This protein binds this small molecule.
Small molecule (SMILES): CCCN(c1nc(-c2nc(N)cc(N)n2)cs1)c1cc(-c2ccc(S(=O)(=O)N3CCN(C)CC3)cc2)ccc1C

Binding-site contacts:
Ligand atom S1 contacts residue TYR224 of chain 1.A at 3.8 Å.
Ligand atom C2 contacts residue ILE50 of chain 1.A at 3.8 Å (hydrophobic).
Ligand atom C8 contacts residue VAL75 of chain 1.A at 3.8 Å (hydrophobic).
Ligand atom C6 contacts residue PHE116 of chain 1.A at 3.8 Å (hydrophobic).
Ligand atom C15 contacts residue TYR224 of chain 1.A at 3.8 Å (hydrophobic).
Ligand atom C9 contacts residue PHE157 of chain 1.A at 3.8 Å (hydrophobic).
Ligand atom N4 contacts residue PHE157 of chain 1.A at 3.8 Å.
Ligand atom N5 contacts residue ARG148 of chain 1.A at 3.4 Å (salt-bridge).
Ligand atom N4 contacts residue ASP153 of chain 1.A at 3.0 Å (salt-bridge).
Ligand atom C1 contacts residue TYR106 of chain 1.A at 3.7 Å (hydrophobic).
Ligand atom C7 contacts residue ASP153 of chain 1.A at 3.7 Å.
Ligand atom C5 contacts residue PHE116 of chain 1.A at 3.5 Å (hydrophobic).
Ligand atom C25 contacts residue TYR106 of chain 1.A at 3.6 Å (hydrophobic).
Ligand atom C26 contacts residue TYR106 of chain 1.A at 3.4 Å (hydrophobic).
Ligand atom C6 contacts residue PHE157 of chain 1.A at 3.4 Å (hydrophobic).
Ligand atom N5 contacts residue GLU73 of chain 1.A at 3.2 Å (salt-bridge).
Ligand atom N3 contacts residue GLN117 of chain 1.A at 3.0 Å (h-bond).
Ligand atom C28 contacts residue LEU102 of chain 1.A at 3.6 Å (hydrophobic).
Ligand atom C8 contacts residue PHE157 of chain 1.A at 3.7 Å (hydrophobic).
Ligand atom C1 contacts residue GLU217 of chain 1.A at 3.8 Å.
Ligand atom C5 contacts residue PHE157 of chain 1.A at 3.4 Å (hydrophobic).
Ligand atom N5 contacts residue VAL75 of chain 1.A at 3.7 Å.
Ligand atom C8 contacts residue ASP153 of chain 1.A at 3.6 Å.
Ligand atom N4 contacts residue GLN117 of chain 1.A at 3.0 Å (h-bond).
Ligand atom C7 contacts residue PHE157 of chain 1.A at 3.5 Å (hydrophobic).
Ligand atom O2 contacts residue PRO221 of chain 1.A at 3.5 Å.
Ligand atom N6 contacts residue PHE157 of chain 1.A at 3.8 Å.
Ligand atom C10 contacts residue PHE116 of chain 1.A at 3.4 Å (hydrophobic).
Ligand atom C10 contacts residue GLN117 of chain 1.A at 3.5 Å.
Ligand atom N3 contacts residue PHE157 of chain 1.A at 3.2 Å.
Ligand atom C27 contacts residue TYR106 of chain 1.A at 3.8 Å (hydrophobic).
Ligand atom S1 contacts residue PHE116 of chain 1.A at 3.8 Å.
Ligand atom C10 contacts residue PHE157 of chain 1.A at 3.6 Å (hydrophobic).
Ligand atom C9 contacts residue VAL75 of chain 1.A at 3.8 Å (hydrophobic).
Ligand atom O2 contacts residue TYR224 of chain 1.A at 3.6 Å.
Ligand atom O1 contacts residue PRO221 of chain 1.A at 3.6 Å.
Ligand atom C16 contacts residue TYR224 of chain 1.A at 3.6 Å (hydrophobic).
Ligand atom C3 contacts residue TYR106 of chain 1.A at 3.6 Å (hydrophobic).
Ligand atom C7 contacts residue GLN117 of chain 1.A at 3.8 Å.
Ligand atom C28 contacts residue TYR106 of chain 1.A at 3.8 Å (hydrophobic).

Sequence of chain 1.A:
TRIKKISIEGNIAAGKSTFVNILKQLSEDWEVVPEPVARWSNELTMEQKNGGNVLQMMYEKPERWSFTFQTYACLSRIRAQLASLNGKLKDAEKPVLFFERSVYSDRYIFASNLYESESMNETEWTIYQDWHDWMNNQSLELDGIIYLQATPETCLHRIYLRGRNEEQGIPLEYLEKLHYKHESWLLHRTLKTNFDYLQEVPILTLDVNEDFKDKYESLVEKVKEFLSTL